A protein and the small-molecule ligand that binds it are described below.
Small molecule (SMILES): Nc1nc2c(ncn2[C@H]2C[C@H](O)[C@@H](CO[P](=O)(O)N[P](=O)(O)OP(=O)(O)O)O2)c(=O)[nH]1

Sequence of chain 1.K:
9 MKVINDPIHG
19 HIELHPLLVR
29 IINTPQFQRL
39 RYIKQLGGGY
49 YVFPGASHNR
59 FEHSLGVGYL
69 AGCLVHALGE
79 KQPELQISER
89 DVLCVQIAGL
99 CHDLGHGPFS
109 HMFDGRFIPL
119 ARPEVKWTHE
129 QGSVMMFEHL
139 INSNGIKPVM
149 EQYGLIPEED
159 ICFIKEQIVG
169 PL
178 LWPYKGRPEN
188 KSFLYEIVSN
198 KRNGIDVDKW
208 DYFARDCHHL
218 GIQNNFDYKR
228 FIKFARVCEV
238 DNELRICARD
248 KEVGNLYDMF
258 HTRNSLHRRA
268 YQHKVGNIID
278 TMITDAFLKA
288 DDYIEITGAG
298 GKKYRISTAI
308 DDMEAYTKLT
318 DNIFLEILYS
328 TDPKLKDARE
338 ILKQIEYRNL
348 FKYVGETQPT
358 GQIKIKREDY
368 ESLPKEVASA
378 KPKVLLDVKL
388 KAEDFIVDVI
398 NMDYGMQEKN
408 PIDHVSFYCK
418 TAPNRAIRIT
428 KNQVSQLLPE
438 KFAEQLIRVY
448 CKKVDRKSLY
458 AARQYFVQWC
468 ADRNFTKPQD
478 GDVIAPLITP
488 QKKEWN

Binding-site contacts:
Ligand atom O2G contacts residue LYS271 of chain 1.J at 3.5 Å (salt-bridge).
Ligand atom PG contacts residue CZF1 of chain 1.KC at 3.3 Å.
Ligand atom N3 contacts residue ASN13 of chain 1.I at 2.9 Å (h-bond).
Ligand atom PG contacts residue ARG246 of chain 1.K at 3.5 Å.
Ligand atom C3' contacts residue VAL50 of chain 1.J at 3.4 Å (hydrophobic).
Ligand atom O2B contacts residue HIS270 of chain 1.J at 3.4 Å.
Ligand atom N9 contacts residue ARG227 of chain 1.K at 3.2 Å (salt-bridge).
Ligand atom O1B contacts residue MG1 of chain 1.FC at 2.0 Å.
Ligand atom O1G contacts residue MG1 of chain 1.FC at 2.3 Å.
Ligand atom N7 contacts residue ARG227 of chain 1.K at 3.3 Å (salt-bridge).
Ligand atom O2B contacts residue LYS271 of chain 1.J at 2.6 Å (salt-bridge).
Ligand atom N3A contacts residue LYS248 of chain 1.K at 3.3 Å (salt-bridge).
Ligand atom O1G contacts residue LYS417 of chain 1.K at 3.2 Å (salt-bridge).
Ligand atom O3G contacts residue ARG246 of chain 1.K at 2.4 Å (salt-bridge).
Ligand atom O4' contacts residue ARG227 of chain 1.K at 3.1 Å (salt-bridge).
Ligand atom N2 contacts residue ASP224 of chain 1.K at 3.3 Å (salt-bridge).
Ligand atom O1B contacts residue CZF1 of chain 1.KC at 2.6 Å (h-bond).
Ligand atom PG contacts residue MG1 of chain 1.FC at 3.3 Å.
Ligand atom O1A contacts residue HIS270 of chain 1.J at 2.8 Å (h-bond).
Ligand atom O3' contacts residue ASN13 of chain 1.I at 3.0 Å (h-bond).
Ligand atom O2A contacts residue LYS248 of chain 1.K at 2.8 Å (salt-bridge).
Ligand atom O2A contacts residue ARG227 of chain 1.K at 2.8 Å (salt-bridge).
Ligand atom O6 contacts residue ARG266 of chain 1.J at 3.2 Å.
Ligand atom O6 contacts residue ASN252 of chain 1.K at 2.9 Å (h-bond).
Ligand atom O2G contacts residue ARG246 of chain 1.K at 2.6 Å (salt-bridge).
Ligand atom N3A contacts residue CZF1 of chain 1.KC at 3.4 Å (h-bond).
Ligand atom C4 contacts residue ARG227 of chain 1.K at 3.2 Å.
Ligand atom N2 contacts residue ASN13 of chain 1.I at 3.1 Å (h-bond).
Ligand atom C2 contacts residue ASN13 of chain 1.I at 3.4 Å.
Ligand atom O3G contacts residue LYS248 of chain 1.K at 3.4 Å (salt-bridge).
Ligand atom C5 contacts residue ARG227 of chain 1.K at 3.3 Å.
Ligand atom O3B contacts residue LYS271 of chain 1.J at 3.3 Å (salt-bridge).
Ligand atom O2B contacts residue CZF1 of chain 1.KC at 3.4 Å (h-bond).
Ligand atom C1' contacts residue PHE51 of chain 1.J at 3.4 Å (hydrophobic).
Ligand atom C2' contacts residue PHE51 of chain 1.J at 3.4 Å (hydrophobic).
Ligand atom C5' contacts residue VAL11 of chain 1.I at 3.5 Å (hydrophobic).
Ligand atom PB contacts residue CZF1 of chain 1.KC at 3.3 Å.
Ligand atom PB contacts residue MG1 of chain 1.FC at 3.4 Å.
Ligand atom O3' contacts residue VAL50 of chain 1.J at 2.8 Å (h-bond).
Ligand atom O1G contacts residue CZF1 of chain 1.KC at 2.2 Å (h-bond).

Sequence of chain 1.J:
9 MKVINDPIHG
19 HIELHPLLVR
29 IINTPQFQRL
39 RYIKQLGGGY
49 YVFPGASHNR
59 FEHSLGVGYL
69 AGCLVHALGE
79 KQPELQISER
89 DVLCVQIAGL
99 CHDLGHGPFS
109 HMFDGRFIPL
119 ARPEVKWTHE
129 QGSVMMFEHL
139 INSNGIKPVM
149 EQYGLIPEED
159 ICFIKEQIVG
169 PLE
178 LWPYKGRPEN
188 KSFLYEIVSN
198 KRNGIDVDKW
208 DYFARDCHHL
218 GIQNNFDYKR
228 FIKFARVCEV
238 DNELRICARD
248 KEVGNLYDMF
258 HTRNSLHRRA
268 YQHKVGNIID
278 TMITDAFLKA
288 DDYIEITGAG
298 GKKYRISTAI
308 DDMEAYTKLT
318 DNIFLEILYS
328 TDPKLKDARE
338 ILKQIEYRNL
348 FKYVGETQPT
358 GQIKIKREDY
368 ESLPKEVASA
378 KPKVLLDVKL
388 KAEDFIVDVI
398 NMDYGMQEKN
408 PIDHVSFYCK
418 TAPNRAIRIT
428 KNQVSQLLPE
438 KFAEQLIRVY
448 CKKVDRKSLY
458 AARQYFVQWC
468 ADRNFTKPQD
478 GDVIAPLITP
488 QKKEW

Sequence of chain 1.I:
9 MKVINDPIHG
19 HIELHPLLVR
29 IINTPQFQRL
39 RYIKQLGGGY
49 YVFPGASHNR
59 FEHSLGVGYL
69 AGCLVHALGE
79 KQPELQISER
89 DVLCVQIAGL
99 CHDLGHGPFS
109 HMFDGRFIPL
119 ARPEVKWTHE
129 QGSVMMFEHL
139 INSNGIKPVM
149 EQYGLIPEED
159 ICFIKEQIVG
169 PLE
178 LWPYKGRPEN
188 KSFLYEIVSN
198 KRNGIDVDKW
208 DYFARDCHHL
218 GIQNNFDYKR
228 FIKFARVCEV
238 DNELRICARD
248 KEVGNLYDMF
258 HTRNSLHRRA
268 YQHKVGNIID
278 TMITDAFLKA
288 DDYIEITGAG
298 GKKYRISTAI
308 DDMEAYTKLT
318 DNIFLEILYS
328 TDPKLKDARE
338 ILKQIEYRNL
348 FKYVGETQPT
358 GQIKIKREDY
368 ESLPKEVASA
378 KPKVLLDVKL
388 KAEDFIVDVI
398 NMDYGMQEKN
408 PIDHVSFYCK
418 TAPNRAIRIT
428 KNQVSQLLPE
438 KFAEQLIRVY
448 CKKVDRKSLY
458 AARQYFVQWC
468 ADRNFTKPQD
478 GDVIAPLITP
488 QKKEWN